Sequence of chain 1.A:
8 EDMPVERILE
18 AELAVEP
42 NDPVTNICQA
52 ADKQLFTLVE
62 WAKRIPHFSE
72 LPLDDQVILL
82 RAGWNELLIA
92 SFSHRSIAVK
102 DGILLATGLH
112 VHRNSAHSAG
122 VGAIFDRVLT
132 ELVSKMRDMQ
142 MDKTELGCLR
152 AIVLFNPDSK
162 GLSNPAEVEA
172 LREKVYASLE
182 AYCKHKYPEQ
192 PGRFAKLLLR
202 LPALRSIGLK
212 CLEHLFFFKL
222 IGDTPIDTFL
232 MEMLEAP

Binding-site contacts:
Ligand atom C6 contacts residue PHE93 of chain 1.A at 3.9 Å (hydrophobic).
Ligand atom C15 contacts residue ILE125 of chain 1.A at 3.6 Å (hydrophobic).
Ligand atom C11 contacts residue ILE48 of chain 1.A at 3.4 Å (hydrophobic).
Ligand atom O2 contacts residue LEU106 of chain 1.A at 3.2 Å.
Ligand atom F2 contacts residue ILE90 of chain 1.A at 3.7 Å.
Ligand atom N2 contacts residue PHE93 of chain 1.A at 3.2 Å.
Ligand atom C1 contacts residue PHE93 of chain 1.A at 3.2 Å (hydrophobic).
Ligand atom F1 contacts residue ASN86 of chain 1.A at 3.1 Å.
Ligand atom C7 contacts residue ALA51 of chain 1.A at 3.8 Å (hydrophobic).
Ligand atom O2 contacts residue ARG96 of chain 1.A at 3.7 Å.
Ligand atom C7 contacts residue GLN55 of chain 1.A at 3.6 Å.
Ligand atom C8 contacts residue ARG96 of chain 1.A at 3.7 Å.
Ligand atom O2 contacts residue ALA107 of chain 1.A at 2.8 Å (h-bond).
Ligand atom F contacts residue LEU216 of chain 1.A at 3.2 Å.
Ligand atom C1 contacts residue ILE48 of chain 1.A at 3.4 Å (hydrophobic).
Ligand atom C contacts residue ILE104 of chain 1.A at 3.2 Å (hydrophobic).
Ligand atom C5 contacts residue ALA52 of chain 1.A at 3.8 Å (hydrophobic).
Ligand atom N1 contacts residue ALA52 of chain 1.A at 3.8 Å.
Ligand atom C16 contacts residue PHE126 of chain 1.A at 3.9 Å (hydrophobic).
Ligand atom C contacts residue ILE48 of chain 1.A at 3.4 Å (hydrophobic).
Ligand atom C2 contacts residue PHE93 of chain 1.A at 3.6 Å (hydrophobic).
Ligand atom O contacts residue ALA52 of chain 1.A at 3.6 Å.
Ligand atom C17 contacts residue PHE93 of chain 1.A at 3.6 Å (hydrophobic).
Ligand atom O1 contacts residue ALA107 of chain 1.A at 3.9 Å.
Ligand atom N2 contacts residue ILE48 of chain 1.A at 3.4 Å.
Ligand atom F2 contacts residue CYS212 of chain 1.A at 3.0 Å.
Ligand atom O2 contacts residue ALA51 of chain 1.A at 3.4 Å.
Ligand atom C6 contacts residue ALA52 of chain 1.A at 3.8 Å (hydrophobic).
Ligand atom N contacts residue ILE48 of chain 1.A at 3.1 Å.
Ligand atom O1 contacts residue PHE93 of chain 1.A at 3.6 Å.
Ligand atom C5 contacts residue PHE93 of chain 1.A at 3.6 Å (hydrophobic).
Ligand atom C contacts residue PHE93 of chain 1.A at 3.6 Å (hydrophobic).
Ligand atom C8 contacts residue ALA107 of chain 1.A at 3.6 Å (hydrophobic).
Ligand atom F1 contacts residue ILE90 of chain 1.A at 3.4 Å.
Ligand atom O1 contacts residue GLN55 of chain 1.A at 3.6 Å.
Ligand atom O1 contacts residue ARG96 of chain 1.A at 2.9 Å (salt-bridge).
Ligand atom C10 contacts residue ILE48 of chain 1.A at 3.8 Å (hydrophobic).
Ligand atom F contacts residue TRP85 of chain 1.A at 3.3 Å.
Ligand atom C8 contacts residue GLN55 of chain 1.A at 3.6 Å.
Ligand atom N contacts residue PHE93 of chain 1.A at 3.6 Å.

A small-molecule ligand and the protein it binds are described below.
Small molecule (SMILES): CN(c1cc(C(F)(F)F)nc(OCCC(=O)O)n1)c1cccc2c1CCC2